Binding-site contacts:
Ligand atom C5 contacts residue ASN282 of chain 1.B at 3.7 Å.
Ligand atom O7 contacts residue ASN282 of chain 1.B at 4.2 Å.
Ligand atom O5 contacts residue ASN282 of chain 1.B at 2.4 Å (h-bond).
Ligand atom C1 contacts residue ASN282 of chain 1.B at 1.4 Å.
Ligand atom C4 contacts residue ASN282 of chain 1.B at 4.2 Å.
Ligand atom C7 contacts residue ASN282 of chain 1.B at 3.8 Å.
Ligand atom C3 contacts residue ASN282 of chain 1.B at 3.8 Å.
Ligand atom N2 contacts residue ASN282 of chain 1.B at 2.9 Å (h-bond).
Ligand atom C2 contacts residue ASN282 of chain 1.B at 2.5 Å.

Sequence of chain 1.B:
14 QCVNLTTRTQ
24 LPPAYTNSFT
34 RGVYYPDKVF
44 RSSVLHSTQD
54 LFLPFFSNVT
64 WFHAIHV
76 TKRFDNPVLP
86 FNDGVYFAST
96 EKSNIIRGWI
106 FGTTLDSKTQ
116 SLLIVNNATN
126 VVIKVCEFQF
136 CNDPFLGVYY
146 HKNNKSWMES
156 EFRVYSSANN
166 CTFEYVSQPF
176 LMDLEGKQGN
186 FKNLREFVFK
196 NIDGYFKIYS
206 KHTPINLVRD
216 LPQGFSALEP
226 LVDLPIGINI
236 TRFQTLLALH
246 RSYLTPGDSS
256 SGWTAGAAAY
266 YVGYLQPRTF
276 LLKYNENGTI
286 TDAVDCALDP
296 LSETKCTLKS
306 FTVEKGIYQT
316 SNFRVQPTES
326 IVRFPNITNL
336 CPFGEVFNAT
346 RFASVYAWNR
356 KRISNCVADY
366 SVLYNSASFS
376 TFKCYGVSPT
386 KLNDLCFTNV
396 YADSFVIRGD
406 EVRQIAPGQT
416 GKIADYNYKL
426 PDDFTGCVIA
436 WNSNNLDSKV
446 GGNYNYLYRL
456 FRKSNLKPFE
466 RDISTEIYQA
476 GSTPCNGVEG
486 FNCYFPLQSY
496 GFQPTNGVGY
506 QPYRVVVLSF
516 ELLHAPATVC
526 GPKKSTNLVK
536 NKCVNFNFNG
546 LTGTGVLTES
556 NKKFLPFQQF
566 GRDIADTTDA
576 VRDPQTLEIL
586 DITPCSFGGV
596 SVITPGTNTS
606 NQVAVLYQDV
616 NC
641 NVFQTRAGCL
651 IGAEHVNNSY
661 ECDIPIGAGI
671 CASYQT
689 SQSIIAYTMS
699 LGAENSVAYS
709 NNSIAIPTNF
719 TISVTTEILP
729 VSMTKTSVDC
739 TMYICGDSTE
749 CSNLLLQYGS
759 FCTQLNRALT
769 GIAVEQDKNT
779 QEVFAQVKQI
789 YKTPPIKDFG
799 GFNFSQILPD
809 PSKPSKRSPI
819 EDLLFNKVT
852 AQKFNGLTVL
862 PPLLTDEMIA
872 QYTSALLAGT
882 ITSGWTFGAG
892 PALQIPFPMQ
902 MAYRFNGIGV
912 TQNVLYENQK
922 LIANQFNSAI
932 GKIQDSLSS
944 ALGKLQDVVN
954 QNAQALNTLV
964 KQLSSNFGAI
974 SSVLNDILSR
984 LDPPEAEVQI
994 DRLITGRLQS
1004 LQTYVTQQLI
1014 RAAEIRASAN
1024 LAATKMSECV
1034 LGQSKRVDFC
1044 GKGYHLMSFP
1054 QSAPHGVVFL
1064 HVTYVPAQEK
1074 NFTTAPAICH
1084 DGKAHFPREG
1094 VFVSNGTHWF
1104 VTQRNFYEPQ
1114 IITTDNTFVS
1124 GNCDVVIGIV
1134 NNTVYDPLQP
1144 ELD

This small molecule binds to this protein.
Small molecule (SMILES): CC(=O)N[C@@H]1[C@@H](O)[C@H](O)[C@@H](CO)O[C@H]1O